A protein and the small-molecule ligand that binds it are described below.
Small molecule (SMILES): Nc1ccn([C@@H]2O[C@H](CO[P](=O)(O)O[C@H]3[C@@H](O)[C@H](n4ccc(N)nc4=O)O[C@@H]3CO[P](=O)(O)O[C@H]3[C@@H](O)[C@H](n4ccc(N)nc4=O)O[C@@H]3CO)[C@@H](O)[C@H]2O)c(=O)n1

Sequence of chain 55.D:
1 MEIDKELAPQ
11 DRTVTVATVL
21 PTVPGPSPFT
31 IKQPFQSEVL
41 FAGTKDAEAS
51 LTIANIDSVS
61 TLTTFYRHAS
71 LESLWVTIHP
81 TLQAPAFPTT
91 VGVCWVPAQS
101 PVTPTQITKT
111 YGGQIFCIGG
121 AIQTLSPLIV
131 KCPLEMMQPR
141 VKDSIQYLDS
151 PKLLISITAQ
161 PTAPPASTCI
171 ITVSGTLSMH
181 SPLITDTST

Sequence of chain 54.C:
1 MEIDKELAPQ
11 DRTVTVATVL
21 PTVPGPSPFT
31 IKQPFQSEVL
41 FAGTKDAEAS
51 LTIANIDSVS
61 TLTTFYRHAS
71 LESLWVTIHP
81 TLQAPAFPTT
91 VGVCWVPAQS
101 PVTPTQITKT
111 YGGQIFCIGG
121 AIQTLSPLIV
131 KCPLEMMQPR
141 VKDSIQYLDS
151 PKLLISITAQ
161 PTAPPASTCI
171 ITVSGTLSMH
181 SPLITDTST

Binding-site contacts:
Ligand atom O5' contacts residue ARG12 of chain 55.D at 4.1 Å.
Ligand atom P contacts residue TYR111 of chain 55.D at 4.5 Å.
Ligand atom C4' contacts residue TRP75 of chain 54.C at 4.5 Å (hydrophobic).
Ligand atom OP1 contacts residue VAL14 of chain 55.D at 3.4 Å.
Ligand atom O5' contacts residue TYR111 of chain 55.D at 4.4 Å.
Ligand atom C5' contacts residue LYS131 of chain 54.C at 4.2 Å.
Ligand atom OP1 contacts residue TYR111 of chain 55.D at 3.6 Å (h-bond).
Ligand atom O2' contacts residue ARG12 of chain 55.D at 3.6 Å.
Ligand atom O2' contacts residue THR13 of chain 55.D at 3.8 Å.
Ligand atom OP2 contacts residue SER73 of chain 54.C at 4.0 Å.
Ligand atom O2 contacts residue ARG12 of chain 55.D at 3.6 Å.
Ligand atom O2' contacts residue TYR111 of chain 55.D at 4.3 Å.
Ligand atom OP1 contacts residue TRP75 of chain 54.C at 3.9 Å.
Ligand atom P contacts residue TRP75 of chain 54.C at 4.3 Å.
Ligand atom O2' contacts residue ASP11 of chain 55.D at 3.5 Å.
Ligand atom O4' contacts residue ARG12 of chain 55.D at 4.0 Å.
Ligand atom OP1 contacts residue SER73 of chain 54.C at 3.2 Å (h-bond).
Ligand atom O3' contacts residue TRP75 of chain 54.C at 3.6 Å.
Ligand atom C5' contacts residue ARG12 of chain 55.D at 4.3 Å.
Ligand atom C4' contacts residue ARG12 of chain 55.D at 3.6 Å.
Ligand atom OP1 contacts residue THR176 of chain 54.C at 3.4 Å (h-bond).
Ligand atom O3' contacts residue THR13 of chain 55.D at 4.4 Å.
Ligand atom O2' contacts residue VAL14 of chain 55.D at 4.3 Å.
Ligand atom C1' contacts residue ARG12 of chain 55.D at 3.9 Å.
Ligand atom P contacts residue SER73 of chain 54.C at 4.1 Å.
Ligand atom O5' contacts residue LYS131 of chain 54.C at 3.3 Å.
Ligand atom C2 contacts residue ARG12 of chain 55.D at 4.5 Å.